Sequence of chain 57.B:
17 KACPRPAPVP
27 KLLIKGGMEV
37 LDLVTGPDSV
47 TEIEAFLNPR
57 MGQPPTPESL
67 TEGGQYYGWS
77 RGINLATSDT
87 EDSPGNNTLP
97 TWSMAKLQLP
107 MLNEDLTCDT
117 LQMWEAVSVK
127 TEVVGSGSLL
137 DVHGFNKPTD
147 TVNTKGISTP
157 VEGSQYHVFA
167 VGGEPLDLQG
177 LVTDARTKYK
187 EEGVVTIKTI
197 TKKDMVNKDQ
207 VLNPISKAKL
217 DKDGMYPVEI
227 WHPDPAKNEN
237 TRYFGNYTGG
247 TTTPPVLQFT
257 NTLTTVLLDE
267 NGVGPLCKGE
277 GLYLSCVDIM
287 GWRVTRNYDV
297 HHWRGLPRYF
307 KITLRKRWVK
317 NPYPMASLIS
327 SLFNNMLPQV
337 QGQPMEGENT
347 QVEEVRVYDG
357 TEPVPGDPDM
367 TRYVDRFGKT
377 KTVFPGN

Binding-site contacts:
Ligand atom C4 contacts residue HIS298 of chain 57.A at 3.6 Å.
Ligand atom C1 contacts residue GLY78 of chain 57.A at 4.2 Å.
Ligand atom C4 contacts residue VAL296 of chain 57.A at 4.2 Å (hydrophobic).
Ligand atom N5 contacts residue TYR72 of chain 57.A at 2.9 Å (h-bond).
Ligand atom C5 contacts residue TYR72 of chain 57.A at 3.7 Å (hydrophobic).
Ligand atom O4 contacts residue ASN80 of chain 57.A at 4.1 Å.
Ligand atom C11 contacts residue ASP85 of chain 57.B at 3.5 Å.
Ligand atom C11 contacts residue TYR72 of chain 57.A at 3.9 Å (hydrophobic).
Ligand atom C3 contacts residue GLY78 of chain 57.A at 3.7 Å.
Ligand atom C10 contacts residue TYR72 of chain 57.A at 3.8 Å (hydrophobic).
Ligand atom O3 contacts residue GLY78 of chain 57.A at 3.6 Å.
Ligand atom O4 contacts residue THR291 of chain 57.A at 3.5 Å.
Ligand atom O10 contacts residue ASN293 of chain 57.A at 4.3 Å.
Ligand atom C3 contacts residue GLY78 of chain 57.A at 4.2 Å.
Ligand atom C6 contacts residue ASN93 of chain 57.A at 3.1 Å.
Ligand atom O8 contacts residue TYR72 of chain 57.A at 3.9 Å.
Ligand atom C4 contacts residue GLY78 of chain 57.A at 3.6 Å.
Ligand atom C4 contacts residue ARG77 of chain 57.A at 4.3 Å.
Ligand atom O1A contacts residue GLY78 of chain 57.A at 3.4 Å (h-bond).
Ligand atom C3 contacts residue HIS298 of chain 57.A at 4.1 Å.
Ligand atom C3 contacts residue VAL296 of chain 57.A at 3.4 Å (hydrophobic).
Ligand atom O4 contacts residue GLY78 of chain 57.A at 3.3 Å.
Ligand atom C1 contacts residue TYR72 of chain 57.A at 4.1 Å (hydrophobic).
Ligand atom O4 contacts residue ILE79 of chain 57.A at 3.7 Å.
Ligand atom O1B contacts residue TYR72 of chain 57.A at 4.1 Å.
Ligand atom O4 contacts residue HIS298 of chain 57.A at 2.7 Å (h-bond).
Ligand atom C2 contacts residue GLY78 of chain 57.A at 4.1 Å.
Ligand atom O1A contacts residue ARG77 of chain 57.A at 3.1 Å.
Ligand atom O6 contacts residue ASN93 of chain 57.A at 2.9 Å (h-bond).
Ligand atom C6 contacts residue THR94 of chain 57.A at 3.9 Å.
Ligand atom C1 contacts residue ARG77 of chain 57.A at 3.5 Å.
Ligand atom C5 contacts residue ASN93 of chain 57.A at 3.6 Å.
Ligand atom C6 contacts residue TYR72 of chain 57.A at 3.9 Å (hydrophobic).
Ligand atom O4 contacts residue VAL296 of chain 57.A at 3.7 Å.
Ligand atom O4 contacts residue TYR72 of chain 57.A at 4.2 Å.
Ligand atom C3 contacts residue ARG77 of chain 57.A at 3.8 Å.
Ligand atom C4 contacts residue TYR72 of chain 57.A at 3.7 Å (hydrophobic).
Ligand atom O8 contacts residue ARG77 of chain 57.A at 3.3 Å (salt-bridge).
Ligand atom O1A contacts residue TYR72 of chain 57.A at 3.7 Å.
Ligand atom O1B contacts residue ARG77 of chain 57.A at 3.0 Å (salt-bridge).

This protein binds this small molecule.
Small molecule (SMILES): CC(=O)N[C@H]1[C@H]([C@H](O)[C@H](O)CO)O[C@@](O[C@H]2[C@@H](O)[C@@H](CO)O[C@@H](O[C@H]3[C@H](O)[C@@H](O)[C@H](O)O[C@@H]3CO)[C@@H]2O)(C(=O)O)C[C@@H]1O

Sequence of chain 57.A:
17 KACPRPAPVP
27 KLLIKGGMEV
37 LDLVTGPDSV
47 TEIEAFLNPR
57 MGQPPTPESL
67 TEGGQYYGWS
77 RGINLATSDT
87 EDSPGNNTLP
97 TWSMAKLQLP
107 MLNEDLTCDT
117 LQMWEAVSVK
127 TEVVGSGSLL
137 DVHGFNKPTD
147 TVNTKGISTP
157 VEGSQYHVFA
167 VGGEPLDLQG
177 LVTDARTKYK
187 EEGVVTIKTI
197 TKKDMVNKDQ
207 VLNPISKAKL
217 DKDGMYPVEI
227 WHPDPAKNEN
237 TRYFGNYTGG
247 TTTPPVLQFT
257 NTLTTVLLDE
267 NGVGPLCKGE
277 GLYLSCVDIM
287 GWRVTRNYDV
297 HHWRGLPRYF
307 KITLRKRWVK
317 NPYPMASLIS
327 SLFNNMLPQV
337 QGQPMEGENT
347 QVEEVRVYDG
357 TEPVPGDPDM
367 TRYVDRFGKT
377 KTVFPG